Sequence of chain 3.B:
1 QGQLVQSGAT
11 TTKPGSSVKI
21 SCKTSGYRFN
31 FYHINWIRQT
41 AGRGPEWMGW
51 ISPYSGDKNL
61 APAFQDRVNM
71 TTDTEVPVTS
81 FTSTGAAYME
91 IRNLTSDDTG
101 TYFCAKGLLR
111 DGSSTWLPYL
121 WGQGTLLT

Sequence of chain 3.A:
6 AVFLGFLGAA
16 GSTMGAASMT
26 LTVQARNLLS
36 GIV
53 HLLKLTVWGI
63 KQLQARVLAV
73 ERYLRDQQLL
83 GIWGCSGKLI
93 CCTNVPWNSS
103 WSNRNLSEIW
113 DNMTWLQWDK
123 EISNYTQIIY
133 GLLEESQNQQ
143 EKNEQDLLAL

Binding-site contacts:
Ligand atom C2 contacts residue ARG106 of chain 3.A at 3.6 Å.
Ligand atom C5 contacts residue ARG106 of chain 3.A at 3.9 Å.
Ligand atom C1 contacts residue TYR32 of chain 3.B at 3.5 Å (hydrophobic).
Ligand atom O7 contacts residue PRO59 of chain 3.C at 4.0 Å.
Ligand atom C3 contacts residue ARG106 of chain 3.A at 3.9 Å.
Ligand atom C1 contacts residue ASN114 of chain 3.A at 1.4 Å.
Ligand atom C6 contacts residue ARG106 of chain 3.A at 3.4 Å.
Ligand atom C8 contacts residue LEU109 of chain 3.B at 3.7 Å (hydrophobic).
Ligand atom C6 contacts residue GLN119 of chain 3.A at 4.3 Å.
Ligand atom O5 contacts residue TYR32 of chain 3.B at 4.3 Å.
Ligand atom O5 contacts residue MET115 of chain 3.A at 3.7 Å.
Ligand atom C1 contacts residue ARG106 of chain 3.A at 4.0 Å.
Ligand atom C5 contacts residue ASN114 of chain 3.A at 3.7 Å.
Ligand atom N2 contacts residue LEU108 of chain 3.B at 4.3 Å.
Ligand atom C1 contacts residue MET115 of chain 3.A at 4.4 Å (hydrophobic).
Ligand atom O5 contacts residue ASN114 of chain 3.A at 2.4 Å (h-bond).
Ligand atom O5 contacts residue GLN119 of chain 3.A at 4.3 Å.
Ligand atom O7 contacts residue ARG106 of chain 3.A at 4.3 Å.
Ligand atom C2 contacts residue TYR32 of chain 3.B at 4.3 Å (hydrophobic).
Ligand atom O5 contacts residue ARG106 of chain 3.A at 3.5 Å (salt-bridge).
Ligand atom C7 contacts residue GLU110 of chain 3.A at 4.0 Å.
Ligand atom C2 contacts residue ASN114 of chain 3.A at 2.5 Å.
Ligand atom C4 contacts residue ARG106 of chain 3.A at 3.4 Å.
Ligand atom N2 contacts residue ASN114 of chain 3.A at 2.9 Å (h-bond).
Ligand atom C8 contacts residue GLU110 of chain 3.A at 4.4 Å.
Ligand atom O4 contacts residue ARG106 of chain 3.A at 3.9 Å.
Ligand atom C8 contacts residue LEU108 of chain 3.B at 3.2 Å (hydrophobic).
Ligand atom O7 contacts residue ASN114 of chain 3.A at 4.3 Å.
Ligand atom O4 contacts residue GLN1 of chain 3.B at 3.9 Å.
Ligand atom C1 contacts residue GLU110 of chain 3.A at 4.4 Å.
Ligand atom C4 contacts residue ASN114 of chain 3.A at 4.2 Å.
Ligand atom N2 contacts residue TYR32 of chain 3.B at 4.3 Å.
Ligand atom O6 contacts residue ARG106 of chain 3.A at 3.2 Å (salt-bridge).
Ligand atom C7 contacts residue ASN114 of chain 3.A at 3.8 Å.
Ligand atom O7 contacts residue GLU110 of chain 3.A at 3.5 Å.
Ligand atom C7 contacts residue LEU108 of chain 3.B at 4.3 Å (hydrophobic).
Ligand atom O3 contacts residue ARG106 of chain 3.A at 4.1 Å.
Ligand atom C3 contacts residue ASN114 of chain 3.A at 3.8 Å.

This small molecule binds to this protein.
Small molecule (SMILES): CC(=O)N[C@@H]1[C@@H](O)[C@H](O)[C@@H](CO)O[C@H]1O

Sequence of chain 3.C:
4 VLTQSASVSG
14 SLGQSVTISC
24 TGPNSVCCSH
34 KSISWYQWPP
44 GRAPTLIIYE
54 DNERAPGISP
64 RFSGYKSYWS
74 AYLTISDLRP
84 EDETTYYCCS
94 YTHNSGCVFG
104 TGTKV